Binding-site contacts:
Ligand atom CDA contacts residue MLE7 of chain 1.T at 3.6 Å.
Ligand atom O contacts residue PHE5 of chain 1.H at 3.0 Å (h-bond).
Ligand atom CB contacts residue GLU3 of chain 1.H at 3.5 Å.
Ligand atom OB contacts residue LEU92 of chain 1.H at 3.6 Å.
Ligand atom CCX contacts residue ARG10 of chain 1.H at 3.4 Å.
Ligand atom OG1 contacts residue MET1 of chain 1.H at 3.5 Å.
Ligand atom N contacts residue GLU3 of chain 1.H at 2.9 Å (salt-bridge).
Ligand atom O contacts residue MET1 of chain 1.H at 3.1 Å (h-bond).
Ligand atom CN contacts residue MLE7 of chain 1.T at 2.8 Å.
Ligand atom CDE contacts residue VAL14 of chain 1.H at 3.8 Å (hydrophobic).
Ligand atom CG2 contacts residue GLU89 of chain 1.H at 3.5 Å.
Ligand atom NCZ contacts residue MLE7 of chain 1.T at 3.5 Å.
Ligand atom CDH contacts residue PHE5 of chain 1.H at 3.6 Å (hydrophobic).
Ligand atom CE2 contacts residue LEU88 of chain 1.H at 3.8 Å (hydrophobic).
Ligand atom CDA contacts residue ARG10 of chain 1.H at 3.6 Å.
Ligand atom CD1 contacts residue LEU96 of chain 1.H at 3.7 Å (hydrophobic).
Ligand atom C contacts residue GLU3 of chain 1.H at 3.5 Å.
Ligand atom OXT contacts residue GLU3 of chain 1.H at 3.5 Å (salt-bridge).
Ligand atom CAG contacts residue MET1 of chain 1.H at 3.5 Å (hydrophobic).
Ligand atom CD2 contacts residue ILE103 of chain 1.H at 3.6 Å (hydrophobic).
Ligand atom CE2 contacts residue LEU92 of chain 1.H at 3.8 Å (hydrophobic).
Ligand atom CD2 contacts residue LEU92 of chain 1.H at 3.8 Å (hydrophobic).
Ligand atom NCZ contacts residue ARG10 of chain 1.H at 3.6 Å.
Ligand atom CN contacts residue O7D10 of chain 1.T at 3.6 Å.
Ligand atom CD1 contacts residue LEU92 of chain 1.H at 3.6 Å (hydrophobic).
Ligand atom CD2 contacts residue MLE7 of chain 1.T at 3.8 Å.
Ligand atom CG2 contacts residue LEU96 of chain 1.H at 3.4 Å (hydrophobic).
Ligand atom CD2 contacts residue O7D10 of chain 1.T at 3.8 Å.
Ligand atom OXT contacts residue PHE2 of chain 1.H at 2.8 Å (h-bond).
Ligand atom CDB contacts residue ARG10 of chain 1.H at 3.2 Å.
Ligand atom CA contacts residue GLU3 of chain 1.H at 3.3 Å.
Ligand atom CG contacts residue LEU92 of chain 1.H at 3.8 Å (hydrophobic).
Ligand atom ODG contacts residue PHE5 of chain 1.H at 3.7 Å.
Ligand atom CG2 contacts residue PHE2 of chain 1.H at 3.7 Å (hydrophobic).
Ligand atom CE2 contacts residue PHE5 of chain 1.H at 3.5 Å (hydrophobic).
Ligand atom CDC contacts residue ARG10 of chain 1.H at 3.4 Å.
Ligand atom ODG contacts residue ARG10 of chain 1.H at 3.8 Å.
Ligand atom OB contacts residue GLU3 of chain 1.H at 2.8 Å (salt-bridge).
Ligand atom CCY contacts residue ARG10 of chain 1.H at 3.1 Å.
Ligand atom CCW contacts residue ARG10 of chain 1.H at 3.7 Å.

Sequence of chain 1.T:
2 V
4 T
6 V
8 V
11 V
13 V

Sequence of chain 1.H:
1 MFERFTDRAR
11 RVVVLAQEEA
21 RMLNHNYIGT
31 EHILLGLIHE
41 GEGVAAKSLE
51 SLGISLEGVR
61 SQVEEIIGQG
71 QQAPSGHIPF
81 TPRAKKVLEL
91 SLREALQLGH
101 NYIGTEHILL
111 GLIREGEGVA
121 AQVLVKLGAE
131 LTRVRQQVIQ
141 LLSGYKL

A small-molecule ligand and the protein it binds are described below.
Small molecule (SMILES): CC[C@@H](C)[C@@H](C(=O)N[C@@H]1C(=O)N(C)[C@@H]([C@@H](C)O)C(=O)N[C@@H](C(C)C)C(=O)N(C)[C@@H](CC(C)C)C(=O)N[C@@H](C(C)C)C(=O)N(C)[C@@H](C(C)C)C(=O)N(C)[C@@H](Cc2c[nH]c3cccc(OC)c23)C(=O)N[C@@H](C(C)C)C(=O)N[C@@H]([C@H](O)c2ccccc2)C(=O)N[C@@H](C(C)C)C(=O)O[C@@H]1C)N(C)C(=O)[C@@H](NC(=O)[C@H](C(C)C)N(C)C)C(C)C